This protein binds this small molecule.
Small molecule (SMILES): Brc1ccc(N2CCCNCC2)cn1

Binding-site contacts:
Ligand atom N3 contacts residue TRP162 of chain 1.B at 3.0 Å (h-bond).
Ligand atom C5 contacts residue THR133 of chain 1.C at 3.9 Å.
Ligand atom C9 contacts residue TRP162 of chain 1.B at 4.0 Å (hydrophobic).
Ligand atom BR1 contacts residue THR133 of chain 1.C at 4.0 Å.
Ligand atom C8 contacts residue TYR211 of chain 1.B at 3.5 Å (hydrophobic).
Ligand atom C1 contacts residue TRP162 of chain 1.B at 3.5 Å (hydrophobic).
Ligand atom C8 contacts residue TYR108 of chain 1.B at 3.1 Å (hydrophobic).
Ligand atom N1 contacts residue THR163 of chain 1.B at 3.9 Å.
Ligand atom C1 contacts residue THR133 of chain 1.C at 3.8 Å.
Ligand atom BR1 contacts residue ALA122 of chain 1.C at 4.1 Å.
Ligand atom C4 contacts residue GLN131 of chain 1.C at 3.4 Å.
Ligand atom BR1 contacts residue TYR132 of chain 1.C at 4.0 Å.
Ligand atom N1 contacts residue TRP162 of chain 1.B at 4.1 Å.
Ligand atom C7 contacts residue TRP162 of chain 1.B at 3.9 Å (hydrophobic).
Ligand atom C10 contacts residue TYR204 of chain 1.B at 4.1 Å (hydrophobic).
Ligand atom C5 contacts residue HIS123 of chain 1.C at 3.9 Å.
Ligand atom N2 contacts residue TRP162 of chain 1.B at 3.6 Å.
Ligand atom N3 contacts residue SER161 of chain 1.B at 4.1 Å.
Ligand atom C3 contacts residue CYS207 of chain 1.B at 3.5 Å (hydrophobic).
Ligand atom C9 contacts residue TYR204 of chain 1.B at 3.5 Å (hydrophobic).
Ligand atom C4 contacts residue CYS206 of chain 1.B at 4.2 Å (hydrophobic).
Ligand atom C6 contacts residue TRP72 of chain 1.C at 3.8 Å (hydrophobic).
Ligand atom C6 contacts residue TRP162 of chain 1.B at 3.8 Å (hydrophobic).
Ligand atom C7 contacts residue TYR108 of chain 1.B at 3.6 Å (hydrophobic).
Ligand atom C10 contacts residue CYS206 of chain 1.B at 3.6 Å (hydrophobic).
Ligand atom N1 contacts residue THR133 of chain 1.C at 3.7 Å.
Ligand atom C8 contacts residue TRP162 of chain 1.B at 3.5 Å (hydrophobic).
Ligand atom C4 contacts residue THR133 of chain 1.C at 4.2 Å.
Ligand atom C9 contacts residue TYR211 of chain 1.B at 3.5 Å (hydrophobic).
Ligand atom BR1 contacts residue GLN131 of chain 1.C at 3.0 Å.
Ligand atom C4 contacts residue HIS123 of chain 1.C at 3.4 Å.
Ligand atom C3 contacts residue GLN131 of chain 1.C at 4.1 Å.
Ligand atom C8 contacts residue TYR204 of chain 1.B at 3.7 Å (hydrophobic).
Ligand atom C4 contacts residue CYS207 of chain 1.B at 3.9 Å (hydrophobic).
Ligand atom C2 contacts residue TRP162 of chain 1.B at 3.7 Å (hydrophobic).
Ligand atom C3 contacts residue CYS206 of chain 1.B at 3.4 Å (hydrophobic).
Ligand atom BR1 contacts residue HIS123 of chain 1.C at 3.5 Å.
Ligand atom BR1 contacts residue LEU121 of chain 1.C at 4.2 Å.
Ligand atom C7 contacts residue TRP72 of chain 1.C at 3.4 Å (hydrophobic).
Ligand atom N3 contacts residue TYR108 of chain 1.B at 2.8 Å (h-bond).

Sequence of chain 1.C:
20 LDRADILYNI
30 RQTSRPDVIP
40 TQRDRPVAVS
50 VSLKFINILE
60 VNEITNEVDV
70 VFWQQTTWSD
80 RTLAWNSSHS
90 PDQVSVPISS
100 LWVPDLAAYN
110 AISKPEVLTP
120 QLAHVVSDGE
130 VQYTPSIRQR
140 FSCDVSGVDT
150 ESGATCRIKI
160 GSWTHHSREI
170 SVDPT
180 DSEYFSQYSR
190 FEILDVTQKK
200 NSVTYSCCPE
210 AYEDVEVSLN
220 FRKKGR

Sequence of chain 1.B:
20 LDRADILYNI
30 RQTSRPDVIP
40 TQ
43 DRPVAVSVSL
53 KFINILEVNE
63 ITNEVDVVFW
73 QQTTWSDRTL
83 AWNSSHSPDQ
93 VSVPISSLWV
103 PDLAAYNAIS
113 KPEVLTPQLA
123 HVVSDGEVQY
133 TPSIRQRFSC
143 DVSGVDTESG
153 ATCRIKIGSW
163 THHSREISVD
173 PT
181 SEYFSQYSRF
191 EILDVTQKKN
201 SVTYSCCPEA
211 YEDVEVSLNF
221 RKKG